Binding-site contacts:
Ligand atom N5 contacts residue ASP197 of chain 1.B at 3.5 Å (salt-bridge).
Ligand atom C15 contacts residue VAL196 of chain 1.B at 3.8 Å (hydrophobic).
Ligand atom C10 contacts residue LEU184 of chain 1.B at 3.9 Å (hydrophobic).
Ligand atom C11 contacts residue VAL69 of chain 1.B at 3.8 Å (hydrophobic).
Ligand atom N6 contacts residue VAL196 of chain 1.B at 3.9 Å.
Ligand atom O2 contacts residue ASP197 of chain 1.B at 3.4 Å (salt-bridge).
Ligand atom C16 contacts residue VAL196 of chain 1.B at 3.7 Å (hydrophobic).
Ligand atom N5 contacts residue VAL196 of chain 1.B at 3.8 Å.
Ligand atom C14 contacts residue MET131 of chain 1.B at 3.6 Å (hydrophobic).
Ligand atom N4 contacts residue VAL69 of chain 1.B at 3.4 Å.
Ligand atom C12 contacts residue ASP132 of chain 1.B at 3.8 Å.
Ligand atom C13 contacts residue ASP132 of chain 1.B at 3.4 Å.
Ligand atom C8 contacts residue ILE51 of chain 1.B at 3.8 Å (hydrophobic).
Ligand atom C16 contacts residue GLU83 of chain 1.B at 3.4 Å.
Ligand atom N1 contacts residue PHE134 of chain 1.B at 3.7 Å.
Ligand atom C19 contacts residue PHE134 of chain 1.B at 2.6 Å (hydrophobic).
Ligand atom C2 contacts residue PHE134 of chain 1.B at 3.7 Å (hydrophobic).
Ligand atom C7 contacts residue ILE51 of chain 1.B at 3.6 Å (hydrophobic).
Ligand atom O2 contacts residue TYR87 of chain 1.B at 3.1 Å (h-bond).
Ligand atom N5 contacts residue GLU83 of chain 1.B at 3.6 Å.
Ligand atom C20 contacts residue GLY135 of chain 1.B at 3.9 Å.
Ligand atom N5 contacts residue LYS71 of chain 1.B at 3.3 Å (salt-bridge).
Ligand atom N4 contacts residue PHE134 of chain 1.B at 3.5 Å.
Ligand atom N7 contacts residue PHE134 of chain 1.B at 2.7 Å (h-bond).
Ligand atom C12 contacts residue VAL69 of chain 1.B at 3.7 Å (hydrophobic).
Ligand atom C3 contacts residue GLY135 of chain 1.B at 3.2 Å.
Ligand atom C20 contacts residue PHE134 of chain 1.B at 3.5 Å (hydrophobic).
Ligand atom N3 contacts residue LEU184 of chain 1.B at 3.6 Å.
Ligand atom C11 contacts residue LEU184 of chain 1.B at 3.8 Å (hydrophobic).
Ligand atom C6 contacts residue ASP137 of chain 1.B at 3.9 Å.
Ligand atom C13 contacts residue MET131 of chain 1.B at 3.6 Å (hydrophobic).
Ligand atom C13 contacts residue PHE134 of chain 1.B at 3.7 Å (hydrophobic).
Ligand atom O2 contacts residue GLU83 of chain 1.B at 2.5 Å (salt-bridge).
Ligand atom N4 contacts residue ASP132 of chain 1.B at 3.2 Å (salt-bridge).
Ligand atom N7 contacts residue VAL69 of chain 1.B at 3.7 Å.
Ligand atom C16 contacts residue ASP197 of chain 1.B at 3.6 Å.
Ligand atom C11 contacts residue PHE134 of chain 1.B at 3.8 Å (hydrophobic).
Ligand atom N1 contacts residue GLY135 of chain 1.B at 3.5 Å (h-bond).
Ligand atom C3 contacts residue PHE134 of chain 1.B at 3.0 Å (hydrophobic).
Ligand atom N7 contacts residue ARG133 of chain 1.B at 3.6 Å.

Sequence of chain 1.B:
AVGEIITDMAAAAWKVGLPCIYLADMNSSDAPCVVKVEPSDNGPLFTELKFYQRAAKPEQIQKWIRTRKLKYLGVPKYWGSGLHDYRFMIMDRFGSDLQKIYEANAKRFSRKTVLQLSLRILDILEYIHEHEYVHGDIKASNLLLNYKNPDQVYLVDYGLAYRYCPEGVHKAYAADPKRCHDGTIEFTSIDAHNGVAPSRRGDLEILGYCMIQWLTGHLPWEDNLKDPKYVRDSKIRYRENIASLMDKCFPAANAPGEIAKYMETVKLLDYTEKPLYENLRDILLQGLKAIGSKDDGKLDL

A protein and the small-molecule ligand that binds it are described below.
Small molecule (SMILES): C#CCN1C(=O)[C@@H](C)N(CC#C)c2nc(Nc3ccc4c(=O)[nH][nH]c4c3)ncc21